Sequence of chain 1.B:
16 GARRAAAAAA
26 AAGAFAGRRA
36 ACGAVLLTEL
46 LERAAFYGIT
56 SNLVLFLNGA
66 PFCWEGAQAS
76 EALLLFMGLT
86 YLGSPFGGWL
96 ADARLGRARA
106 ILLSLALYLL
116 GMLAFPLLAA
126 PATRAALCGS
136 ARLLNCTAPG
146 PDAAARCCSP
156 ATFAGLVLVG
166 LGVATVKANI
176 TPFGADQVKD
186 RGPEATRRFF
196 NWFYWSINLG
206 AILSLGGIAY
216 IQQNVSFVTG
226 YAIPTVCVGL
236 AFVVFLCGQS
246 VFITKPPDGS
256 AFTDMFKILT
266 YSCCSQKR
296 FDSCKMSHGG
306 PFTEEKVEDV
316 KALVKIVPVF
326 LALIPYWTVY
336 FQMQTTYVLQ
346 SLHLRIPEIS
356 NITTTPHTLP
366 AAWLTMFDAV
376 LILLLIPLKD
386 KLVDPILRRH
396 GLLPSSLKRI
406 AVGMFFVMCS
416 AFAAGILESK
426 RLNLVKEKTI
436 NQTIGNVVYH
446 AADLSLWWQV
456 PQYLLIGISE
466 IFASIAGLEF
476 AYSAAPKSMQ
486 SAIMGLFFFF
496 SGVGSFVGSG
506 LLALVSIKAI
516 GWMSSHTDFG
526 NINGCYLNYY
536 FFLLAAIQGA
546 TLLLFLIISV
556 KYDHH

Binding-site contacts:
Ligand atom CAZ contacts residue TRP453 of chain 1.B at 3.8 Å (hydrophobic).
Ligand atom CAM contacts residue ASP448 of chain 1.B at 4.2 Å.
Ligand atom CAU contacts residue TRP452 of chain 1.B at 3.5 Å (hydrophobic).
Ligand atom CAX contacts residue ASP448 of chain 1.B at 3.1 Å.
Ligand atom OAG contacts residue TRP453 of chain 1.B at 4.3 Å.
Ligand atom CAP contacts residue TRP453 of chain 1.B at 4.0 Å (hydrophobic).
Ligand atom OAH contacts residue ASP448 of chain 1.B at 3.4 Å (salt-bridge).
Ligand atom CAC contacts residue TRP452 of chain 1.B at 3.8 Å (hydrophobic).
Ligand atom CAT contacts residue TRP453 of chain 1.B at 3.7 Å (hydrophobic).
Ligand atom CBH contacts residue TRP453 of chain 1.B at 4.2 Å (hydrophobic).
Ligand atom OAG contacts residue LEU449 of chain 1.B at 4.3 Å.
Ligand atom CAR contacts residue TRP453 of chain 1.B at 4.2 Å (hydrophobic).
Ligand atom CBB contacts residue VAL455 of chain 1.B at 4.4 Å (hydrophobic).
Ligand atom CAR contacts residue SER450 of chain 1.B at 3.4 Å.
Ligand atom CBE contacts residue TRP453 of chain 1.B at 4.2 Å (hydrophobic).
Ligand atom CAS contacts residue SER450 of chain 1.B at 4.5 Å.
Ligand atom CAI contacts residue TRP453 of chain 1.B at 3.6 Å (hydrophobic).
Ligand atom CBC contacts residue TRP453 of chain 1.B at 4.0 Å (hydrophobic).
Ligand atom CAB contacts residue VAL455 of chain 1.B at 4.2 Å (hydrophobic).
Ligand atom CAO contacts residue PRO456 of chain 1.B at 4.1 Å (hydrophobic).
Ligand atom CAS contacts residue TRP452 of chain 1.B at 3.7 Å (hydrophobic).
Ligand atom CAC contacts residue VAL455 of chain 1.B at 3.5 Å (hydrophobic).
Ligand atom CAU contacts residue TRP453 of chain 1.B at 4.2 Å (hydrophobic).
Ligand atom OAF contacts residue ASP448 of chain 1.B at 3.3 Å (salt-bridge).
Ligand atom CBA contacts residue VAL455 of chain 1.B at 4.4 Å (hydrophobic).
Ligand atom CAO contacts residue VAL455 of chain 1.B at 4.0 Å (hydrophobic).
Ligand atom CAQ contacts residue TRP453 of chain 1.B at 4.0 Å (hydrophobic).
Ligand atom CBF contacts residue TRP453 of chain 1.B at 3.7 Å (hydrophobic).
Ligand atom CAL contacts residue ASP448 of chain 1.B at 3.3 Å.
Ligand atom CAK contacts residue TRP453 of chain 1.B at 3.5 Å (hydrophobic).
Ligand atom CAJ contacts residue PRO456 of chain 1.B at 4.3 Å (hydrophobic).
Ligand atom CBG contacts residue TRP453 of chain 1.B at 3.6 Å (hydrophobic).
Ligand atom CAT contacts residue SER450 of chain 1.B at 3.2 Å.
Ligand atom CBD contacts residue TRP453 of chain 1.B at 4.0 Å (hydrophobic).

This protein binds this small molecule.
Small molecule (SMILES): CC(C)CCC[C@@H](C)[C@H]1CC[C@H]2[C@@H]3CC=C4C[C@@H](OC(=O)CCC(=O)O)CC[C@]4(C)[C@H]3CC[C@]12C